The small molecule below binds the protein below.
Small molecule (SMILES): CC(=O)N[C@@H]1[C@@H](O)[C@H](O)[C@@H](CO)O[C@H]1O

Binding-site contacts:
Ligand atom C6 contacts residue ASN69 of chain 45.B at 4.4 Å.
Ligand atom C1 contacts residue ASN69 of chain 45.B at 2.7 Å.
Ligand atom C5 contacts residue ASN69 of chain 45.B at 3.7 Å.
Ligand atom C7 contacts residue ASN69 of chain 45.B at 3.8 Å.
Ligand atom O5 contacts residue ASN69 of chain 45.B at 2.8 Å (h-bond).
Ligand atom O1 contacts residue SER70 of chain 45.B at 4.2 Å.
Ligand atom C4 contacts residue NAG1 of chain 45.R at 3.2 Å.
Ligand atom C8 contacts residue ASN69 of chain 45.B at 3.4 Å.
Ligand atom C8 contacts residue SER70 of chain 45.B at 3.7 Å.
Ligand atom C6 contacts residue LEU24 of chain 45.B at 4.5 Å (hydrophobic).
Ligand atom C8 contacts residue ARG57 of chain 45.B at 4.2 Å.
Ligand atom O1 contacts residue MET33 of chain 45.B at 3.9 Å.
Ligand atom N2 contacts residue VAL31 of chain 45.B at 4.0 Å.
Ligand atom N2 contacts residue ASN69 of chain 45.B at 4.3 Å.
Ligand atom C2 contacts residue VAL31 of chain 45.B at 4.0 Å (hydrophobic).
Ligand atom O1 contacts residue VAL31 of chain 45.B at 3.4 Å (h-bond).
Ligand atom C5 contacts residue NAG1 of chain 45.R at 4.3 Å.
Ligand atom O4 contacts residue VAL31 of chain 45.B at 3.3 Å.
Ligand atom O5 contacts residue MET33 of chain 45.B at 4.2 Å.
Ligand atom C6 contacts residue NAG1 of chain 45.R at 4.3 Å.
Ligand atom C1 contacts residue VAL31 of chain 45.B at 4.3 Å (hydrophobic).
Ligand atom O3 contacts residue VAL31 of chain 45.B at 3.6 Å.
Ligand atom C5 contacts residue MET33 of chain 45.B at 3.7 Å (hydrophobic).
Ligand atom C6 contacts residue MET33 of chain 45.B at 3.5 Å (hydrophobic).
Ligand atom C3 contacts residue NAG1 of chain 45.R at 3.7 Å.
Ligand atom O7 contacts residue ASN69 of chain 45.B at 3.8 Å.
Ligand atom C4 contacts residue VAL31 of chain 45.B at 3.8 Å (hydrophobic).
Ligand atom O1 contacts residue ASN69 of chain 45.B at 2.1 Å (h-bond).
Ligand atom C3 contacts residue VAL31 of chain 45.B at 3.0 Å (hydrophobic).
Ligand atom C7 contacts residue SER70 of chain 45.B at 4.4 Å.
Ligand atom O3 contacts residue NAG1 of chain 45.R at 2.6 Å (h-bond).
Ligand atom O6 contacts residue NAG1 of chain 45.R at 3.0 Å.
Ligand atom O4 contacts residue NAG1 of chain 45.R at 3.0 Å.
Ligand atom C5 contacts residue VAL31 of chain 45.B at 4.2 Å (hydrophobic).
Ligand atom C2 contacts residue ASN69 of chain 45.B at 4.2 Å.

Sequence of chain 45.B:
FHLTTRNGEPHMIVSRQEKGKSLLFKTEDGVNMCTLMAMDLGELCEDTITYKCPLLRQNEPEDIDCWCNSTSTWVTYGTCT